This protein binds this small molecule.
Small molecule (SMILES): O=c1[nH]cnc2c1ncn2[C@@H]1O[C@H](COP(=O)(O)O)[C@@H](O)[C@H]1O

Binding-site contacts:
Ligand atom O3' contacts residue SER68 of chain 1.G at 2.8 Å (h-bond).
Ligand atom O6 contacts residue GLY415 of chain 1.G at 2.8 Å (h-bond).
Ligand atom O6 contacts residue GLN441 of chain 1.G at 3.4 Å (h-bond).
Ligand atom C2' contacts residue ARG322 of chain 1.G at 3.4 Å.
Ligand atom O2P contacts residue SER388 of chain 1.G at 3.5 Å (h-bond).
Ligand atom O2' contacts residue ARG322 of chain 1.G at 3.3 Å (salt-bridge).
Ligand atom O1P contacts residue GLY328 of chain 1.G at 3.2 Å.
Ligand atom C6 contacts residue NAD1 of chain 1.V at 3.7 Å.
Ligand atom C2' contacts residue ASP364 of chain 1.G at 3.6 Å.
Ligand atom O3' contacts residue ARG322 of chain 1.G at 3.2 Å (salt-bridge).
Ligand atom C3' contacts residue ASP364 of chain 1.G at 3.5 Å.
Ligand atom C2 contacts residue NAD1 of chain 1.V at 3.3 Å.
Ligand atom C3' contacts residue SER68 of chain 1.G at 3.6 Å.
Ligand atom O2' contacts residue ASP364 of chain 1.G at 2.4 Å (salt-bridge).
Ligand atom O1P contacts residue SER329 of chain 1.G at 2.8 Å (h-bond).
Ligand atom C8 contacts residue MET70 of chain 1.G at 3.7 Å (hydrophobic).
Ligand atom O3' contacts residue ASP364 of chain 1.G at 2.5 Å (salt-bridge).
Ligand atom N7 contacts residue MET414 of chain 1.G at 2.8 Å (h-bond).
Ligand atom O5' contacts residue GLY365 of chain 1.G at 3.7 Å.
Ligand atom N1 contacts residue GLN441 of chain 1.G at 2.7 Å (h-bond).
Ligand atom N3 contacts residue NAD1 of chain 1.V at 3.2 Å.
Ligand atom C4 contacts residue ILE330 of chain 1.G at 3.5 Å (hydrophobic).
Ligand atom C5 contacts residue NAD1 of chain 1.V at 3.6 Å.
Ligand atom P contacts residue TYR411 of chain 1.G at 3.7 Å.
Ligand atom O3P contacts residue SER388 of chain 1.G at 3.1 Å (h-bond).
Ligand atom O6 contacts residue MET414 of chain 1.G at 3.5 Å (h-bond).
Ligand atom N7 contacts residue GLY413 of chain 1.G at 3.6 Å.
Ligand atom C5 contacts residue ILE330 of chain 1.G at 3.4 Å (hydrophobic).
Ligand atom N1 contacts residue CYS331 of chain 1.G at 2.7 Å (h-bond).
Ligand atom N1 contacts residue NAD1 of chain 1.V at 3.5 Å.
Ligand atom O6 contacts residue GLY442 of chain 1.G at 3.4 Å.
Ligand atom O2P contacts residue TYR411 of chain 1.G at 2.4 Å (h-bond).
Ligand atom C4 contacts residue NAD1 of chain 1.V at 3.4 Å.
Ligand atom N3 contacts residue CYS331 of chain 1.G at 2.9 Å (h-bond).
Ligand atom C2 contacts residue CYS331 of chain 1.G at 1.8 Å (hydrophobic).
Ligand atom C5' contacts residue TYR411 of chain 1.G at 3.6 Å (hydrophobic).
Ligand atom O2P contacts residue SER329 of chain 1.G at 2.8 Å (h-bond).
Ligand atom C6 contacts residue GLN441 of chain 1.G at 3.5 Å.
Ligand atom O1P contacts residue GLY366 of chain 1.G at 3.0 Å (h-bond).
Ligand atom O3P contacts residue GLY387 of chain 1.G at 3.1 Å (h-bond).

Sequence of chain 1.G:
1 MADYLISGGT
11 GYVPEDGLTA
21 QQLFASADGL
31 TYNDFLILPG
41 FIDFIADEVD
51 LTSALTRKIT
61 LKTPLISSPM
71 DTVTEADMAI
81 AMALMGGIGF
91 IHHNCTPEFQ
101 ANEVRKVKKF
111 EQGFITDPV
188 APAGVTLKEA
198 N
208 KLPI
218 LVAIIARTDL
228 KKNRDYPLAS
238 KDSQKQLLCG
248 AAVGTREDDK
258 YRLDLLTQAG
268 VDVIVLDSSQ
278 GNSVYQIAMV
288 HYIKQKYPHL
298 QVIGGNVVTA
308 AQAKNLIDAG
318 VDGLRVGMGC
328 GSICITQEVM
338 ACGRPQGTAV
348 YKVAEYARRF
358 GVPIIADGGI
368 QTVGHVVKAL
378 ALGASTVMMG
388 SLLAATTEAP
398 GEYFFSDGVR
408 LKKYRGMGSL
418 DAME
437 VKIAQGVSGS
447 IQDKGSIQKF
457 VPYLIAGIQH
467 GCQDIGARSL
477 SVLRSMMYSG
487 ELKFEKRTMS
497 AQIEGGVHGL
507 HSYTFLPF